A protein and the small-molecule ligand that binds it are described below.
Small molecule (SMILES): CC(=O)N[C@H]1[C@H]([C@H](O)[C@H](O)CO)O[C@@](O[C@H](CO)[C@@H](O)[C@@H]2O[C@@H](C(=O)O)C[C@H](O)[C@H]2NC(C)=O)(C(=O)O)C[C@@H]1O

Sequence of chain 27.E:
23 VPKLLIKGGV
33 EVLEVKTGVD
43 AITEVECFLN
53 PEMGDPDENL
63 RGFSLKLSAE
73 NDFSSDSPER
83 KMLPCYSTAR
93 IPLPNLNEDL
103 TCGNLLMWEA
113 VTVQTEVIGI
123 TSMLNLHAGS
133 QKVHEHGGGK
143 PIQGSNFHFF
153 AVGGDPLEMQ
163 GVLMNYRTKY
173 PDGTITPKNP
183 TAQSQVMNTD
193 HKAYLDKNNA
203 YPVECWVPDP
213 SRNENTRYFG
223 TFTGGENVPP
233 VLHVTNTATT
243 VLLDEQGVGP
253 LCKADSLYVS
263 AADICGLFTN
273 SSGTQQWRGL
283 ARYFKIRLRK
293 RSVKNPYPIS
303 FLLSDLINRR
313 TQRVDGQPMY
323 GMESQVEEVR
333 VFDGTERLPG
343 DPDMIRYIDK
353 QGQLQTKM

Sequence of chain 27.D:
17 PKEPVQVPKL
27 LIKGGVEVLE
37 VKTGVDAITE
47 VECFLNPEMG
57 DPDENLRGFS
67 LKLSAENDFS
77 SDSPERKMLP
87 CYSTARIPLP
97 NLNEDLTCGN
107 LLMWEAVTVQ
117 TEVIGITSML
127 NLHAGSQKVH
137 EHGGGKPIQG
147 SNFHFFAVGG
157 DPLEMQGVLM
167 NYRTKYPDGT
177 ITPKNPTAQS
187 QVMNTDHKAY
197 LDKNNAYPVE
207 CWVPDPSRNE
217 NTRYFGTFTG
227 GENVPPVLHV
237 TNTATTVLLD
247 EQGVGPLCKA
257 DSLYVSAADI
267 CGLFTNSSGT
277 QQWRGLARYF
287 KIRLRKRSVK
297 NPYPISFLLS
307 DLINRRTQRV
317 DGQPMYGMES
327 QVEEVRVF

Binding-site contacts:
Ligand atom C9 contacts residue GLN278 of chain 27.E at 3.3 Å.
Ligand atom C10 contacts residue LEU62 of chain 27.E at 3.1 Å (hydrophobic).
Ligand atom C11 contacts residue THR276 of chain 27.E at 3.4 Å.
Ligand atom C11 contacts residue ASN272 of chain 27.E at 3.5 Å.
Ligand atom C11 contacts residue PHE75 of chain 27.A at 3.5 Å (hydrophobic).
Ligand atom C11 contacts residue PHE270 of chain 27.E at 3.9 Å (hydrophobic).
Ligand atom C9 contacts residue LYS68 of chain 27.E at 3.8 Å.
Ligand atom O8 contacts residue LYS68 of chain 27.E at 3.3 Å.
Ligand atom O8 contacts residue GLN278 of chain 27.E at 3.5 Å (h-bond).
Ligand atom O9 contacts residue LEU67 of chain 27.E at 3.1 Å.
Ligand atom C6 contacts residue LYS68 of chain 27.E at 4.0 Å.
Ligand atom O1A contacts residue ASN272 of chain 27.E at 3.6 Å.
Ligand atom C7 contacts residue GLN278 of chain 27.E at 3.9 Å.
Ligand atom O9 contacts residue GLN278 of chain 27.E at 4.0 Å.
Ligand atom O1B contacts residue LYS68 of chain 27.E at 3.1 Å.
Ligand atom O1B contacts residue SER274 of chain 27.E at 3.3 Å (h-bond).
Ligand atom N5 contacts residue LEU62 of chain 27.E at 3.9 Å.
Ligand atom O7 contacts residue LEU62 of chain 27.E at 3.3 Å.
Ligand atom C10 contacts residue GLN278 of chain 27.E at 4.0 Å.
Ligand atom C11 contacts residue GLN278 of chain 27.E at 3.5 Å.
Ligand atom N5 contacts residue ASN272 of chain 27.E at 3.2 Å (h-bond).
Ligand atom O1A contacts residue LYS68 of chain 27.E at 3.8 Å.
Ligand atom O1A contacts residue THR276 of chain 27.E at 2.6 Å (h-bond).
Ligand atom C1 contacts residue THR276 of chain 27.E at 3.3 Å.
Ligand atom C10 contacts residue ASN272 of chain 27.E at 3.9 Å.
Ligand atom O8 contacts residue THR276 of chain 27.E at 4.0 Å.
Ligand atom C9 contacts residue LEU67 of chain 27.E at 4.0 Å (hydrophobic).
Ligand atom C11 contacts residue HIS138 of chain 27.D at 3.5 Å.
Ligand atom O9 contacts residue LYS68 of chain 27.E at 2.9 Å (salt-bridge).
Ligand atom C8 contacts residue GLN278 of chain 27.E at 3.7 Å.
Ligand atom O1B contacts residue THR276 of chain 27.E at 3.4 Å (h-bond).
Ligand atom O10 contacts residue LEU62 of chain 27.E at 2.8 Å.
Ligand atom C7 contacts residue LEU62 of chain 27.E at 3.8 Å (hydrophobic).
Ligand atom C11 contacts residue PHE65 of chain 27.E at 3.7 Å (hydrophobic).
Ligand atom O8 contacts residue ASN272 of chain 27.E at 3.5 Å (h-bond).
Ligand atom O10 contacts residue PHE75 of chain 27.A at 3.9 Å.
Ligand atom C11 contacts residue LEU62 of chain 27.E at 3.5 Å (hydrophobic).
Ligand atom C1 contacts residue LYS68 of chain 27.E at 3.8 Å.
Ligand atom N5 contacts residue GLN278 of chain 27.E at 3.7 Å.
Ligand atom C6 contacts residue ASN272 of chain 27.E at 3.7 Å.

Sequence of chain 27.A:
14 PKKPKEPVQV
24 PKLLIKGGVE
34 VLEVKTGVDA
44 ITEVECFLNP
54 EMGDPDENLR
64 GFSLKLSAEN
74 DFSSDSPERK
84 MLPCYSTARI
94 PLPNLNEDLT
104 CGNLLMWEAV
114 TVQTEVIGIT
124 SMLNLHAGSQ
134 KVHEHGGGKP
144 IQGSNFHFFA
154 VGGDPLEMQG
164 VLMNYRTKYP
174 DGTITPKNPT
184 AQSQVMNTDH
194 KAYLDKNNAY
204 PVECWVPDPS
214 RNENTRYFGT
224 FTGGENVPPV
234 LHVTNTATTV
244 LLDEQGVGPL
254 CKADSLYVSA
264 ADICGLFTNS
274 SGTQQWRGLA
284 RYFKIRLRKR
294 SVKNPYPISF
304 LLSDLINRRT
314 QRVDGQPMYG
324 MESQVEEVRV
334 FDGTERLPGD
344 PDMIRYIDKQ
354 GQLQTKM